Binding-site contacts:
Ligand atom C02 contacts residue ARG86 of chain 1.A at 3.8 Å.
Ligand atom C02 contacts residue ILE139 of chain 1.A at 3.9 Å (hydrophobic).
Ligand atom C07 contacts residue ILE139 of chain 1.A at 3.5 Å (hydrophobic).
Ligand atom C03 contacts residue ARG86 of chain 1.A at 3.3 Å.
Ligand atom C06 contacts residue CYS83 of chain 1.A at 3.8 Å (hydrophobic).
Ligand atom C04 contacts residue MET162 of chain 1.A at 4.4 Å (hydrophobic).
Ligand atom C12 contacts residue ILE139 of chain 1.A at 4.2 Å (hydrophobic).
Ligand atom O19 contacts residue ARG78 of chain 1.A at 4.2 Å.
Ligand atom C04 contacts residue CYS83 of chain 1.A at 3.3 Å (hydrophobic).
Ligand atom O22 contacts residue PHE85 of chain 1.A at 4.3 Å.
Ligand atom C15 contacts residue ILE139 of chain 1.A at 3.6 Å (hydrophobic).
Ligand atom C10 contacts residue ILE139 of chain 1.A at 3.4 Å (hydrophobic).
Ligand atom C05 contacts residue CYS83 of chain 1.A at 3.6 Å (hydrophobic).
Ligand atom C14 contacts residue ILE139 of chain 1.A at 4.2 Å (hydrophobic).
Ligand atom C10 contacts residue SER140 of chain 1.A at 4.2 Å.
Ligand atom C12 contacts residue GLY82 of chain 1.A at 3.8 Å.
Ligand atom C05 contacts residue VAL137 of chain 1.A at 4.2 Å (hydrophobic).
Ligand atom C01 contacts residue ARG86 of chain 1.A at 3.5 Å.
Ligand atom C11 contacts residue CYS83 of chain 1.A at 4.3 Å (hydrophobic).
Ligand atom S23 contacts residue GLY82 of chain 1.A at 3.9 Å.
Ligand atom O09 contacts residue ARG86 of chain 1.A at 3.6 Å.
Ligand atom C08 contacts residue SER140 of chain 1.A at 4.4 Å.
Ligand atom C04 contacts residue LEU128 of chain 1.A at 4.4 Å (hydrophobic).
Ligand atom C05 contacts residue MET162 of chain 1.A at 3.6 Å (hydrophobic).
Ligand atom C16 contacts residue GLY82 of chain 1.A at 4.2 Å.
Ligand atom C04 contacts residue ARG86 of chain 1.A at 4.2 Å.
Ligand atom C15 contacts residue SER140 of chain 1.A at 3.9 Å.
Ligand atom C11 contacts residue GLY82 of chain 1.A at 4.2 Å.
Ligand atom C08 contacts residue LEU138 of chain 1.A at 3.9 Å (hydrophobic).
Ligand atom C08 contacts residue ARG86 of chain 1.A at 3.8 Å.
Ligand atom C01 contacts residue GLY82 of chain 1.A at 3.8 Å.
Ligand atom C13 contacts residue GLY82 of chain 1.A at 4.0 Å.
Ligand atom C08 contacts residue ILE139 of chain 1.A at 3.2 Å (hydrophobic).
Ligand atom O09 contacts residue SER140 of chain 1.A at 3.9 Å.
Ligand atom C11 contacts residue ILE139 of chain 1.A at 3.7 Å (hydrophobic).
Ligand atom C06 contacts residue MET162 of chain 1.A at 4.4 Å (hydrophobic).
Ligand atom C12 contacts residue ILE79 of chain 1.A at 4.3 Å (hydrophobic).
Ligand atom C01 contacts residue CYS83 of chain 1.A at 3.3 Å (hydrophobic).
Ligand atom O09 contacts residue ILE139 of chain 1.A at 3.6 Å.
Ligand atom C17 contacts residue GLY82 of chain 1.A at 3.9 Å.

Sequence of chain 1.A:
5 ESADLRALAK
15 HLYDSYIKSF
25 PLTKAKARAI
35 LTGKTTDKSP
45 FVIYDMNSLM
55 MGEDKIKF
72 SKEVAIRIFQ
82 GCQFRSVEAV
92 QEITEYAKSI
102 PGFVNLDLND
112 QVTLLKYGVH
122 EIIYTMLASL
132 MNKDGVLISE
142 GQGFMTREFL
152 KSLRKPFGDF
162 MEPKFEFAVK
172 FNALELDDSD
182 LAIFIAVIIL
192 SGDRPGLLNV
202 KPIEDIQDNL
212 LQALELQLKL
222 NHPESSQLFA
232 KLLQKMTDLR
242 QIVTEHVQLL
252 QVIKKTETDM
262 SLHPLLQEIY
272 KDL

This small molecule binds to this protein.
Small molecule (SMILES): CC1(COc2ccc(CC3=[SH]C(=O)NC3=O)cc2)CCCCC1